Binding-site contacts:
Ligand atom C6 contacts residue THR74 of chain 7.G at 3.7 Å.
Ligand atom O5 contacts residue THR74 of chain 7.G at 4.0 Å.
Ligand atom C2 contacts residue ASN72 of chain 7.G at 2.6 Å.
Ligand atom O7 contacts residue GLN81 of chain 7.G at 3.9 Å.
Ligand atom C5 contacts residue ASN72 of chain 7.G at 3.7 Å.
Ligand atom C7 contacts residue ASN72 of chain 7.G at 3.5 Å.
Ligand atom C3 contacts residue ASN72 of chain 7.G at 4.0 Å.
Ligand atom C1 contacts residue ALA79 of chain 7.G at 4.3 Å (hydrophobic).
Ligand atom O5 contacts residue ASN72 of chain 7.G at 2.4 Å (h-bond).
Ligand atom C5 contacts residue THR74 of chain 7.G at 3.9 Å.
Ligand atom C4 contacts residue ASN72 of chain 7.G at 4.3 Å.
Ligand atom N2 contacts residue GLN81 of chain 7.G at 4.3 Å.
Ligand atom O7 contacts residue ASN72 of chain 7.G at 3.3 Å (h-bond).
Ligand atom C8 contacts residue GLN81 of chain 7.G at 3.2 Å.
Ligand atom C1 contacts residue ASN72 of chain 7.G at 1.5 Å.
Ligand atom N2 contacts residue ASN72 of chain 7.G at 3.2 Å (h-bond).
Ligand atom C7 contacts residue GLN81 of chain 7.G at 3.8 Å.

The protein below binds the small molecule below.
Small molecule (SMILES): CC(=O)N[C@@H]1[C@@H](O)[C@H](O)[C@@H](CO)O[C@H]1O

Sequence of chain 7.G:
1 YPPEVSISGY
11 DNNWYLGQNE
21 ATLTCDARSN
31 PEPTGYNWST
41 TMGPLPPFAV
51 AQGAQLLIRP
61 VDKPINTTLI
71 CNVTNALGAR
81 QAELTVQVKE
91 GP